The small molecule below binds the protein below.
Small molecule (SMILES): O=C(O)[C@H]1CCCN1

Sequence of chain 1.B:
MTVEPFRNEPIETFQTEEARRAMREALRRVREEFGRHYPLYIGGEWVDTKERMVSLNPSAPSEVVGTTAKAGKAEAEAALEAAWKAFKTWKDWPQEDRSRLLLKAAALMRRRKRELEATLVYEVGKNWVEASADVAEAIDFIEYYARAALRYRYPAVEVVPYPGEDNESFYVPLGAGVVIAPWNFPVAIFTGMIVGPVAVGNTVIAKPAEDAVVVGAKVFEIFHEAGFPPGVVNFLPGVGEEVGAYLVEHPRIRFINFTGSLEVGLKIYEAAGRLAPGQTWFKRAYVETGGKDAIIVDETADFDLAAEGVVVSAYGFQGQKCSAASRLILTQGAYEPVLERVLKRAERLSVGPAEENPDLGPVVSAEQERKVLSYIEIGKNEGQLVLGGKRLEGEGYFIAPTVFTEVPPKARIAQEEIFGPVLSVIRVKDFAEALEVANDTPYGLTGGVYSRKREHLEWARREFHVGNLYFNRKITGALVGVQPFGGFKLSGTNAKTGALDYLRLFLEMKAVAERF

Binding-site contacts:
Ligand atom CB contacts residue PHE485 of chain 1.B at 3.4 Å (hydrophobic).
Ligand atom CG contacts residue PHE485 of chain 1.B at 3.9 Å (hydrophobic).
Ligand atom O contacts residue SER323 of chain 1.B at 3.1 Å (h-bond).
Ligand atom CB contacts residue ALA478 of chain 1.B at 4.2 Å (hydrophobic).
Ligand atom C contacts residue THR476 of chain 1.B at 4.3 Å.
Ligand atom CD contacts residue PHE185 of chain 1.B at 3.6 Å (hydrophobic).
Ligand atom OXT contacts residue GLY477 of chain 1.B at 3.3 Å (h-bond).
Ligand atom C contacts residue GLY477 of chain 1.B at 3.4 Å.
Ligand atom CD contacts residue ILE189 of chain 1.B at 3.9 Å (hydrophobic).
Ligand atom CG contacts residue ILE189 of chain 1.B at 3.8 Å (hydrophobic).
Ligand atom C contacts residue ALA478 of chain 1.B at 3.7 Å (hydrophobic).
Ligand atom N contacts residue GLU137 of chain 1.B at 2.8 Å (salt-bridge).
Ligand atom CG contacts residue GLU137 of chain 1.B at 3.1 Å.
Ligand atom CB contacts residue GLU137 of chain 1.B at 4.0 Å.
Ligand atom N contacts residue PHE185 of chain 1.B at 3.7 Å.
Ligand atom OXT contacts residue ALA478 of chain 1.B at 4.5 Å.
Ligand atom OXT contacts residue PHE185 of chain 1.B at 3.7 Å.
Ligand atom CA contacts residue GLY477 of chain 1.B at 4.4 Å.
Ligand atom OXT contacts residue LYS321 of chain 1.B at 4.3 Å.
Ligand atom CA contacts residue ALA478 of chain 1.B at 3.8 Å (hydrophobic).
Ligand atom OXT contacts residue SER323 of chain 1.B at 3.0 Å (h-bond).
Ligand atom CA contacts residue GLU137 of chain 1.B at 3.9 Å.
Ligand atom OXT contacts residue THR476 of chain 1.B at 4.2 Å.
Ligand atom N contacts residue ALA478 of chain 1.B at 4.5 Å.
Ligand atom CD contacts residue GLU137 of chain 1.B at 3.1 Å.
Ligand atom O contacts residue THR476 of chain 1.B at 3.8 Å.
Ligand atom C contacts residue PHE485 of chain 1.B at 4.5 Å (hydrophobic).
Ligand atom C contacts residue SER323 of chain 1.B at 3.4 Å.
Ligand atom O contacts residue PHE485 of chain 1.B at 3.7 Å.
Ligand atom O contacts residue ALA478 of chain 1.B at 3.3 Å (h-bond).
Ligand atom O contacts residue GLY477 of chain 1.B at 3.2 Å (h-bond).